Binding-site contacts:
Ligand atom C contacts residue GLY120 of chain 3.A at 3.6 Å.
Ligand atom N2 contacts residue DMS1 of chain 3.C at 4.2 Å.
Ligand atom N2 contacts residue GLY120 of chain 3.A at 4.0 Å.
Ligand atom C3 contacts residue DMS1 of chain 3.C at 3.8 Å.
Ligand atom N2 contacts residue VAL262 of chain 3.A at 4.3 Å.
Ligand atom C1 contacts residue VAL219 of chain 3.A at 3.9 Å (hydrophobic).
Ligand atom C1 contacts residue GLU203 of chain 3.A at 3.0 Å.
Ligand atom N1 contacts residue ALA119 of chain 3.A at 4.0 Å.
Ligand atom C3 contacts residue GLY120 of chain 3.A at 4.3 Å.
Ligand atom N contacts residue ALA244 of chain 3.A at 3.3 Å.
Ligand atom N1 contacts residue GLY120 of chain 3.A at 3.5 Å (h-bond).
Ligand atom N contacts residue VAL262 of chain 3.A at 3.6 Å.
Ligand atom N2 contacts residue LEU118 of chain 3.A at 4.0 Å.
Ligand atom C contacts residue VAL262 of chain 3.A at 4.2 Å (hydrophobic).
Ligand atom C3 contacts residue ALA119 of chain 3.A at 4.0 Å (hydrophobic).
Ligand atom C3 contacts residue LEU118 of chain 3.A at 3.8 Å (hydrophobic).
Ligand atom C3 contacts residue TYR202 of chain 3.A at 3.9 Å (hydrophobic).
Ligand atom C2 contacts residue GLU203 of chain 3.A at 3.9 Å.
Ligand atom N2 contacts residue ALA119 of chain 3.A at 3.8 Å.
Ligand atom C2 contacts residue TYR202 of chain 3.A at 3.8 Å (hydrophobic).
Ligand atom C2 contacts residue VAL219 of chain 3.A at 3.9 Å (hydrophobic).
Ligand atom N1 contacts residue GLU203 of chain 3.A at 3.6 Å (salt-bridge).
Ligand atom N contacts residue ALA119 of chain 3.A at 3.7 Å.
Ligand atom N1 contacts residue ASN245 of chain 3.A at 3.9 Å.
Ligand atom C1 contacts residue GLY120 of chain 3.A at 3.8 Å.
Ligand atom C contacts residue ALA119 of chain 3.A at 3.7 Å (hydrophobic).
Ligand atom C contacts residue TYR202 of chain 3.A at 4.0 Å (hydrophobic).
Ligand atom C contacts residue ASN245 of chain 3.A at 3.8 Å.
Ligand atom N contacts residue GLY120 of chain 3.A at 4.1 Å.
Ligand atom O contacts residue GLU203 of chain 3.A at 3.9 Å.
Ligand atom N1 contacts residue TYR202 of chain 3.A at 3.8 Å.
Ligand atom N contacts residue ILE257 of chain 3.A at 4.2 Å.
Ligand atom C2 contacts residue GLY120 of chain 3.A at 4.2 Å.
Ligand atom N contacts residue ASN245 of chain 3.A at 2.8 Å (h-bond).
Ligand atom C2 contacts residue GLY220 of chain 3.A at 4.3 Å.
Ligand atom N2 contacts residue TYR202 of chain 3.A at 3.9 Å.
Ligand atom C1 contacts residue TYR202 of chain 3.A at 3.6 Å (hydrophobic).
Ligand atom O contacts residue GLY220 of chain 3.A at 3.5 Å.
Ligand atom O contacts residue MET221 of chain 3.A at 3.5 Å.
Ligand atom O contacts residue VAL219 of chain 3.A at 3.9 Å.

Sequence of chain 3.A:
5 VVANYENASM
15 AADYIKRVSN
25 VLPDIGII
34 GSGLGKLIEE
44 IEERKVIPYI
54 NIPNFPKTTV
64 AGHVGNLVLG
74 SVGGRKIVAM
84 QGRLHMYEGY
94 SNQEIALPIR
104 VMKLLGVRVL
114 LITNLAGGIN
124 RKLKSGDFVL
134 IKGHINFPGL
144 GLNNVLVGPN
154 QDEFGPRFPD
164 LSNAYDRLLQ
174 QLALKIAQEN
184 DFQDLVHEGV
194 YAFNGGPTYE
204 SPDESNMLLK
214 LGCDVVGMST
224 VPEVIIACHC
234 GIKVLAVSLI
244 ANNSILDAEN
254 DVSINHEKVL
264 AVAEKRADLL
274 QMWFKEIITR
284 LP

The small molecule below binds the protein below.
Small molecule (SMILES): Nc1ncc(O)cn1